This protein binds this small molecule.
Small molecule (SMILES): Nc1ncnc2c1ncn2[C@H]1C[C@H](O)[C@@H](CO[P](=O)(O)O[P](=O)(O)OP(=O)(O)O)O1

Sequence of chain 1.H:
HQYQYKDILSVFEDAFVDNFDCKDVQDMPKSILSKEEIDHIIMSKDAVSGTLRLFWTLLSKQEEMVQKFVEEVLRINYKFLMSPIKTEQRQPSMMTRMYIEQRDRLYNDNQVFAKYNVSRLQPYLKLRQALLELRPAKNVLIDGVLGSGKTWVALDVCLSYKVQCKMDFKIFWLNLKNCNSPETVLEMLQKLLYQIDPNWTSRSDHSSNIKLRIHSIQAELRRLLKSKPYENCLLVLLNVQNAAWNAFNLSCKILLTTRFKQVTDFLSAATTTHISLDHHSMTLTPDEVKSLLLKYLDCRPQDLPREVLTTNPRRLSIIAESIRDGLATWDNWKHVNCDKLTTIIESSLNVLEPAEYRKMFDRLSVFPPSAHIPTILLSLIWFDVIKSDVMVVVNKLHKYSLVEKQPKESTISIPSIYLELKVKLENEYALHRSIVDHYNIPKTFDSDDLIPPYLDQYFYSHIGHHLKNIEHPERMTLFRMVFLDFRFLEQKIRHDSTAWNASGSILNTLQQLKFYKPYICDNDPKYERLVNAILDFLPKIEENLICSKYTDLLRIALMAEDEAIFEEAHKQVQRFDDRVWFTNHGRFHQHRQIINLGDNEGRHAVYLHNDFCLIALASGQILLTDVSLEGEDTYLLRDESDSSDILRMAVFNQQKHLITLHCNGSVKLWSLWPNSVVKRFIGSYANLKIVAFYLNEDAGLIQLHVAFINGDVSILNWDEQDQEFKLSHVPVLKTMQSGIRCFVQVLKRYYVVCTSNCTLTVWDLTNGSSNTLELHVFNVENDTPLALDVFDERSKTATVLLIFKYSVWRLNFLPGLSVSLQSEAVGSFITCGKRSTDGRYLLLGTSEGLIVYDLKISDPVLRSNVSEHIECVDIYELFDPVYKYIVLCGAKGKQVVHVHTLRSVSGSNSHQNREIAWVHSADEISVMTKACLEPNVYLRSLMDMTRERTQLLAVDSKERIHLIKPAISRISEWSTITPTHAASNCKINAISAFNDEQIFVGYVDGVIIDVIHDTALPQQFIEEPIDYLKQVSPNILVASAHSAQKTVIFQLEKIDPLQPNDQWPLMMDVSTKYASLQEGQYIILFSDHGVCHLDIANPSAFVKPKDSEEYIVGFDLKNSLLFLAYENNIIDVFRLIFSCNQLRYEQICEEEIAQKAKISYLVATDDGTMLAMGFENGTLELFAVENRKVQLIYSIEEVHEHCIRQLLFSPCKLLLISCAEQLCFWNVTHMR

Binding-site contacts:
Ligand atom C8 contacts residue PRO321 of chain 1.H at 3.3 Å (hydrophobic).
Ligand atom PA contacts residue THR158 of chain 1.H at 3.4 Å.
Ligand atom N1 contacts residue VAL125 of chain 1.H at 3.2 Å (h-bond).
Ligand atom PB contacts residue THR158 of chain 1.H at 3.2 Å.
Ligand atom O2A contacts residue THR158 of chain 1.H at 3.6 Å (h-bond).
Ligand atom O1G contacts residue GLY154 of chain 1.H at 2.8 Å (h-bond).
Ligand atom N6 contacts residue SER126 of chain 1.H at 3.3 Å (h-bond).
Ligand atom C1' contacts residue PRO321 of chain 1.H at 3.4 Å (hydrophobic).
Ligand atom O2A contacts residue GLY156 of chain 1.H at 3.0 Å.
Ligand atom PB contacts residue LYS157 of chain 1.H at 3.4 Å.
Ligand atom O3B contacts residue LYS157 of chain 1.H at 2.2 Å (salt-bridge).
Ligand atom O3' contacts residue TRP159 of chain 1.H at 3.5 Å.
Ligand atom C5' contacts residue TRP159 of chain 1.H at 3.5 Å (hydrophobic).
Ligand atom O2G contacts residue ARG267 of chain 1.H at 3.2 Å (salt-bridge).
Ligand atom O2G contacts residue ASN246 of chain 1.H at 3.3 Å (h-bond).
Ligand atom O3G contacts residue ARG322 of chain 1.H at 3.4 Å (salt-bridge).
Ligand atom O2B contacts residue THR158 of chain 1.H at 2.6 Å (h-bond).
Ligand atom N9 contacts residue PRO321 of chain 1.H at 3.1 Å.
Ligand atom N7 contacts residue TRP159 of chain 1.H at 3.7 Å.
Ligand atom O2B contacts residue GLY156 of chain 1.H at 3.1 Å.
Ligand atom O1B contacts residue THR158 of chain 1.H at 2.7 Å (h-bond).
Ligand atom C2 contacts residue ASN124 of chain 1.H at 3.4 Å.
Ligand atom C2 contacts residue LEU300 of chain 1.H at 3.3 Å (hydrophobic).
Ligand atom O2A contacts residue TRP159 of chain 1.H at 2.8 Å.
Ligand atom O3B contacts residue GLY154 of chain 1.H at 3.0 Å (h-bond).
Ligand atom O1G contacts residue LYS157 of chain 1.H at 3.2 Å (salt-bridge).
Ligand atom PA contacts residue TRP159 of chain 1.H at 3.5 Å.
Ligand atom N1 contacts residue ASN124 of chain 1.H at 3.2 Å.
Ligand atom O2B contacts residue LYS157 of chain 1.H at 2.5 Å (salt-bridge).
Ligand atom O2G contacts residue LYS157 of chain 1.H at 3.2 Å (salt-bridge).
Ligand atom O1A contacts residue TRP159 of chain 1.H at 2.9 Å (h-bond).
Ligand atom C4 contacts residue PRO321 of chain 1.H at 3.5 Å (hydrophobic).
Ligand atom C3' contacts residue TRP159 of chain 1.H at 3.3 Å (hydrophobic).
Ligand atom C8 contacts residue GLY156 of chain 1.H at 3.6 Å.
Ligand atom O1A contacts residue THR158 of chain 1.H at 2.5 Å (h-bond).
Ligand atom O1G contacts residue ARG267 of chain 1.H at 2.9 Å (salt-bridge).
Ligand atom O5' contacts residue ARG322 of chain 1.H at 2.9 Å (salt-bridge).
Ligand atom PG contacts residue ARG267 of chain 1.H at 3.5 Å.
Ligand atom C5' contacts residue ARG322 of chain 1.H at 3.4 Å.
Ligand atom PG contacts residue LYS157 of chain 1.H at 3.0 Å.